Binding-site contacts:
Ligand atom C3 contacts residue VAL296 of chain 31.A at 3.7 Å (hydrophobic).
Ligand atom O1A contacts residue ARG77 of chain 31.A at 3.2 Å (salt-bridge).
Ligand atom C1 contacts residue TYR72 of chain 31.A at 4.1 Å (hydrophobic).
Ligand atom O6 contacts residue ASN93 of chain 31.A at 3.0 Å (h-bond).
Ligand atom O10 contacts residue THR291 of chain 31.A at 4.3 Å.
Ligand atom O4 contacts residue GLY78 of chain 31.A at 3.1 Å.
Ligand atom O3 contacts residue GLY78 of chain 31.A at 3.3 Å.
Ligand atom O8 contacts residue ARG77 of chain 31.A at 3.2 Å (salt-bridge).
Ligand atom O1B contacts residue ARG77 of chain 31.A at 2.9 Å (salt-bridge).
Ligand atom O1A contacts residue LYS186 of chain 31.A at 2.8 Å (salt-bridge).
Ligand atom C6 contacts residue ASN93 of chain 31.A at 3.0 Å.
Ligand atom O4 contacts residue THR291 of chain 31.A at 3.5 Å.
Ligand atom O1A contacts residue GLY78 of chain 31.A at 3.2 Å (h-bond).
Ligand atom C4 contacts residue TYR72 of chain 31.A at 3.8 Å (hydrophobic).
Ligand atom C4 contacts residue GLY78 of chain 31.A at 3.4 Å.
Ligand atom C1 contacts residue SER89 of chain 31.A at 3.5 Å.
Ligand atom C3 contacts residue HIS298 of chain 31.A at 3.6 Å.
Ligand atom C1 contacts residue ARG77 of chain 31.A at 3.6 Å.
Ligand atom O4 contacts residue HIS298 of chain 31.A at 2.7 Å (h-bond).
Ligand atom C11 contacts residue ASP85 of chain 31.B at 4.0 Å.
Ligand atom C3 contacts residue GLY78 of chain 31.A at 3.6 Å.
Ligand atom O8 contacts residue TYR72 of chain 31.A at 4.3 Å.
Ligand atom C3 contacts residue GLY78 of chain 31.A at 4.0 Å.
Ligand atom C5 contacts residue ASN93 of chain 31.A at 3.6 Å.
Ligand atom O1A contacts residue SER89 of chain 31.A at 3.1 Å (h-bond).
Ligand atom O1B contacts residue TYR72 of chain 31.A at 4.1 Å.
Ligand atom O1A contacts residue HIS298 of chain 31.A at 3.9 Å.
Ligand atom O4 contacts residue VAL296 of chain 31.A at 3.9 Å.
Ligand atom C4 contacts residue ASN93 of chain 31.A at 4.2 Å.
Ligand atom O4 contacts residue ILE79 of chain 31.A at 4.0 Å.
Ligand atom O1A contacts residue TYR72 of chain 31.A at 3.5 Å.
Ligand atom O1B contacts residue SER89 of chain 31.A at 3.1 Å (h-bond).
Ligand atom C6 contacts residue TYR72 of chain 31.A at 4.0 Å (hydrophobic).
Ligand atom O4 contacts residue ASN80 of chain 31.A at 4.3 Å.
Ligand atom C1 contacts residue GLY78 of chain 31.A at 3.7 Å.
Ligand atom C5 contacts residue TYR72 of chain 31.A at 3.9 Å (hydrophobic).
Ligand atom N5 contacts residue TYR72 of chain 31.A at 3.4 Å (h-bond).
Ligand atom C1 contacts residue LYS186 of chain 31.A at 3.9 Å.
Ligand atom C4 contacts residue HIS298 of chain 31.A at 3.2 Å.
Ligand atom C2 contacts residue GLY78 of chain 31.A at 3.9 Å.

Sequence of chain 31.B:
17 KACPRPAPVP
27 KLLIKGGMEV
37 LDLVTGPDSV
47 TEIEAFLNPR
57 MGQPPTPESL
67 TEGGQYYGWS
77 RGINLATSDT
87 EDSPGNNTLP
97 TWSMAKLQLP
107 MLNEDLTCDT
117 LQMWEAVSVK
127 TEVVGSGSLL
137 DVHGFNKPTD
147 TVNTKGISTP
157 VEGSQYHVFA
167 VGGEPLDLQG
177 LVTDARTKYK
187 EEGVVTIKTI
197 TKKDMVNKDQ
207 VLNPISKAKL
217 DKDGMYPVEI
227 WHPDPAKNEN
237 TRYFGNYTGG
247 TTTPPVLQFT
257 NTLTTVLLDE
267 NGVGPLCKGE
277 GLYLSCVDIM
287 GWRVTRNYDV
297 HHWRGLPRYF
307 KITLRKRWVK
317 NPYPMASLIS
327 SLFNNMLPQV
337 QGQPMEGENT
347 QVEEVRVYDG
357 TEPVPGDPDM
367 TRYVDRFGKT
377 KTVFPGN

Sequence of chain 31.A:
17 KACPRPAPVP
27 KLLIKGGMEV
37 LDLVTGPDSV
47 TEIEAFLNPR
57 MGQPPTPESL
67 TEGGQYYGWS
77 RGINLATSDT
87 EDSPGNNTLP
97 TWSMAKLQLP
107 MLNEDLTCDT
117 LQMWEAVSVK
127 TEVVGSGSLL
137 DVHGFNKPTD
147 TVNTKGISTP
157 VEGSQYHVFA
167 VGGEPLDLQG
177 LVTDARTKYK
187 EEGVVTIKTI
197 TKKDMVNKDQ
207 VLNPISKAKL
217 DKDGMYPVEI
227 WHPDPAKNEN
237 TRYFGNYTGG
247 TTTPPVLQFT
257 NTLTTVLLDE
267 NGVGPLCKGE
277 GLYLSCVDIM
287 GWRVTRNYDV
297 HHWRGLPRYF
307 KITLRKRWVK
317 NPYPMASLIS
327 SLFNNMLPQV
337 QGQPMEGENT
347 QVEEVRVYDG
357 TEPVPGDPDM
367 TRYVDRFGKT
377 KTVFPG

A protein and the small-molecule ligand that binds it are described below.
Small molecule (SMILES): CC(=O)N[C@@H]1[C@@H](O[C@@H]2O[C@H](CO)[C@H](O)[C@H](O[C@]3(C(=O)O)C[C@H](O)[C@@H](NC(C)=O)[C@H]([C@H](O)[C@H](O)CO)O3)[C@H]2O)[C@H](O)[C@@H](CO[C@]2(C(=O)O)C[C@H](O)[C@@H](NC(C)=O)[C@H]([C@H](O)[C@H](O)CO)O2)O[C@H]1O